Sequence of chain 1.B:
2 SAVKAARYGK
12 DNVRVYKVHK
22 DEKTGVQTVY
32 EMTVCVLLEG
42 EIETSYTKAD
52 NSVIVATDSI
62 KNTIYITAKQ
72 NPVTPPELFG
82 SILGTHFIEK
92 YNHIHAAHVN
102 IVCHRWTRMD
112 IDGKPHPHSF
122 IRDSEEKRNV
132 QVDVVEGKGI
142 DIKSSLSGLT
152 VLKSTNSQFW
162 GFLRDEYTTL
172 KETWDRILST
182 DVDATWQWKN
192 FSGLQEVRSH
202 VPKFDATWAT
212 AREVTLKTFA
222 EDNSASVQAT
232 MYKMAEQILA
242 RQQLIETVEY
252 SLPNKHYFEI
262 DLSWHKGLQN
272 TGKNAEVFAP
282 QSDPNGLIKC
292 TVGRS

The small molecule below binds the protein below.
Small molecule (SMILES): O=c1[nH]c(=O)c2nn[nH]c2[nH]1

Sequence of chain 2.B:
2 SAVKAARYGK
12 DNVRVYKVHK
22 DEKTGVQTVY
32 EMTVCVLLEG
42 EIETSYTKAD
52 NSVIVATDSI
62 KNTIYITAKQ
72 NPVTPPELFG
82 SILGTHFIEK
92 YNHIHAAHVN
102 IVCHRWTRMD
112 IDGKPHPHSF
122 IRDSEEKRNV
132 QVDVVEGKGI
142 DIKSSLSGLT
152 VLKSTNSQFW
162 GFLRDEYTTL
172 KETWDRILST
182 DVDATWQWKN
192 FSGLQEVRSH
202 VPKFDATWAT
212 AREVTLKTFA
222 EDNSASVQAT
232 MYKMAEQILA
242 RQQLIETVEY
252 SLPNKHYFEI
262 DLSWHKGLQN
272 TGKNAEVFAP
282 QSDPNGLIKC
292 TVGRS

Binding-site contacts:
Ligand atom N8 contacts residue LEU171 of chain 2.B at 3.7 Å.
Ligand atom O2 contacts residue ASN255 of chain 2.B at 4.0 Å.
Ligand atom C2 contacts residue PHE160 of chain 2.B at 3.6 Å (hydrophobic).
Ligand atom O6 contacts residue THR58 of chain 1.B at 3.8 Å.
Ligand atom N3 contacts residue ASN255 of chain 2.B at 3.3 Å (h-bond).
Ligand atom N7 contacts residue PHE160 of chain 2.B at 3.5 Å.
Ligand atom O2 contacts residue GLN229 of chain 2.B at 3.8 Å.
Ligand atom C2 contacts residue VAL228 of chain 2.B at 4.0 Å (hydrophobic).
Ligand atom C4 contacts residue ARG177 of chain 2.B at 3.9 Å.
Ligand atom N1 contacts residue PHE160 of chain 2.B at 3.6 Å.
Ligand atom N7 contacts residue ALA57 of chain 1.B at 3.5 Å.
Ligand atom C5 contacts residue THR58 of chain 1.B at 3.9 Å.
Ligand atom C2 contacts residue ARG177 of chain 2.B at 3.6 Å.
Ligand atom N9 contacts residue PHE160 of chain 2.B at 3.5 Å.
Ligand atom N8 contacts residue ASP59 of chain 1.B at 3.8 Å.
Ligand atom N8 contacts residue THR58 of chain 1.B at 3.2 Å (h-bond).
Ligand atom O6 contacts residue ILE55 of chain 1.B at 3.4 Å.
Ligand atom N7 contacts residue THR58 of chain 1.B at 2.8 Å (h-bond).
Ligand atom O2 contacts residue PHE160 of chain 2.B at 3.9 Å.
Ligand atom O2 contacts residue VAL228 of chain 2.B at 2.9 Å (h-bond).
Ligand atom O6 contacts residue GLN229 of chain 2.B at 2.9 Å (h-bond).
Ligand atom N8 contacts residue PHE160 of chain 2.B at 3.6 Å.
Ligand atom N3 contacts residue PHE160 of chain 2.B at 3.7 Å.
Ligand atom C4 contacts residue PHE160 of chain 2.B at 3.3 Å (hydrophobic).
Ligand atom O2 contacts residue ARG177 of chain 2.B at 2.9 Å (salt-bridge).
Ligand atom O6 contacts residue PHE160 of chain 2.B at 3.9 Å.
Ligand atom C2 contacts residue GLN229 of chain 2.B at 3.8 Å.
Ligand atom C2 contacts residue ASN255 of chain 2.B at 3.9 Å.
Ligand atom C6 contacts residue PHE160 of chain 2.B at 3.4 Å (hydrophobic).
Ligand atom C5 contacts residue PHE160 of chain 2.B at 3.3 Å (hydrophobic).
Ligand atom O6 contacts residue ILE289 of chain 2.B at 4.0 Å.
Ligand atom N3 contacts residue ARG177 of chain 2.B at 3.1 Å (salt-bridge).
Ligand atom N9 contacts residue THR58 of chain 1.B at 3.8 Å.
Ligand atom N1 contacts residue GLN229 of chain 2.B at 3.0 Å (h-bond).
Ligand atom C6 contacts residue GLN229 of chain 2.B at 3.7 Å.
Ligand atom O6 contacts residue TYR9 of chain 1.B at 3.8 Å.
Ligand atom N8 contacts residue ALA57 of chain 1.B at 3.7 Å.
Ligand atom C4 contacts residue ASN255 of chain 2.B at 3.9 Å.
Ligand atom O2 contacts residue SER227 of chain 2.B at 3.6 Å.
Ligand atom N9 contacts residue LEU171 of chain 2.B at 3.8 Å.